A protein and the small-molecule ligand that binds it are described below.
Small molecule (SMILES): CC(=O)N[C@H]1[C@H](O[C@H]2[C@H](O)[C@@H](NC(C)=O)CO[C@@H]2CO)O[C@H](CO)[C@@H](O[C@@H]2O[C@H](CO[C@H]3O[C@H](CO[C@H]4O[C@H](CO)[C@@H](O)[C@H](O)[C@@H]4O)[C@@H](O)[C@H](O[C@H]4O[C@H](CO)[C@@H](O)[C@H](O)[C@@H]4O)[C@@H]3O)[C@@H](O)[C@H](O[C@H]3O[C@H](CO)[C@@H](O)[C@H](O)[C@@H]3O[C@H]3O[C@H](CO)[C@@H](O)[C@H](O)[C@@H]3O[C@H]3O[C@H](CO)[C@@H](O)[C@H](O)[C@@H]3O)[C@@H]2O)[C@@H]1O

Sequence of chain 3.A:
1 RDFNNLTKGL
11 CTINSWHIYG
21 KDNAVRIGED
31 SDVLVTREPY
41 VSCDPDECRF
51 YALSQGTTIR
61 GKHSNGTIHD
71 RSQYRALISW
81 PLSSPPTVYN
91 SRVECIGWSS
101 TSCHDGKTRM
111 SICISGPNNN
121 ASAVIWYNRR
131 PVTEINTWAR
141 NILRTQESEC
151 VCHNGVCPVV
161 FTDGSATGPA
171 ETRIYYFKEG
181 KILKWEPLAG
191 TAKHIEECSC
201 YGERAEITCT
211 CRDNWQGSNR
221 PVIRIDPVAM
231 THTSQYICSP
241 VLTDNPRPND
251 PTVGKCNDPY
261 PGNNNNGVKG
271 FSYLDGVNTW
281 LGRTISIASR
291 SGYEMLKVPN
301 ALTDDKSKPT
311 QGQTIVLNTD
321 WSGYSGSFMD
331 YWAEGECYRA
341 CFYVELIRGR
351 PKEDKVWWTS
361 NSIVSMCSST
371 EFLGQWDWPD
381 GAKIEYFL

Sequence of chain 2.A:
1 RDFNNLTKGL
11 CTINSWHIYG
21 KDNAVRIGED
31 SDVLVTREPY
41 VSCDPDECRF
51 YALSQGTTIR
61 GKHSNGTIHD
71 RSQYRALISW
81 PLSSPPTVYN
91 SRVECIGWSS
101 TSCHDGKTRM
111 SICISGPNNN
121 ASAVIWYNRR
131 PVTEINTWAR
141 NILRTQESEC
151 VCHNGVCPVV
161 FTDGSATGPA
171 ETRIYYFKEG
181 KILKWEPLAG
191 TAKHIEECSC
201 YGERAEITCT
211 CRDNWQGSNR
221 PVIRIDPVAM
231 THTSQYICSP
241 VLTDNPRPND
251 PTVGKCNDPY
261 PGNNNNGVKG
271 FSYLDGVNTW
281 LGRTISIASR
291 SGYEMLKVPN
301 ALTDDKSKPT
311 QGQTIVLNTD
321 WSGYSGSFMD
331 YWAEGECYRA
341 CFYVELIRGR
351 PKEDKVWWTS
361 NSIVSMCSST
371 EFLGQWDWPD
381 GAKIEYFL

Binding-site contacts:
Ligand atom O2 contacts residue GLY312 of chain 2.A at 3.2 Å.
Ligand atom O5 contacts residue ASN120 of chain 3.A at 2.3 Å (h-bond).
Ligand atom O6 contacts residue GLN375 of chain 2.A at 3.3 Å.
Ligand atom O3 contacts residue ARG283 of chain 2.A at 2.9 Å (salt-bridge).
Ligand atom N2 contacts residue ASN120 of chain 3.A at 2.9 Å (h-bond).
Ligand atom O2 contacts residue LEU296 of chain 2.A at 3.4 Å.
Ligand atom O3 contacts residue ASP250 of chain 2.A at 2.9 Å (salt-bridge).
Ligand atom O6 contacts residue ILE285 of chain 2.A at 2.7 Å (h-bond).
Ligand atom C1 contacts residue ARG140 of chain 3.A at 3.6 Å.
Ligand atom O3 contacts residue GLU294 of chain 2.A at 2.6 Å (salt-bridge).
Ligand atom C7 contacts residue ASN120 of chain 3.A at 3.6 Å.
Ligand atom C1 contacts residue ASN120 of chain 3.A at 1.4 Å.
Ligand atom O4 contacts residue GLY312 of chain 2.A at 3.7 Å.
Ligand atom O5 contacts residue ARG283 of chain 2.A at 3.3 Å (salt-bridge).
Ligand atom C6 contacts residue ILE285 of chain 2.A at 3.4 Å (hydrophobic).
Ligand atom C2 contacts residue ASN120 of chain 3.A at 2.5 Å.
Ligand atom C4 contacts residue GLU294 of chain 2.A at 3.5 Å.
Ligand atom C6 contacts residue ASP250 of chain 2.A at 3.6 Å.
Ligand atom O2 contacts residue ASN249 of chain 2.A at 3.1 Å (h-bond).
Ligand atom O6 contacts residue LYS308 of chain 2.A at 2.7 Å (salt-bridge).
Ligand atom O4 contacts residue GLU294 of chain 2.A at 2.6 Å (salt-bridge).
Ligand atom O6 contacts residue THR310 of chain 2.A at 3.5 Å (h-bond).
Ligand atom O4 contacts residue ARG283 of chain 2.A at 3.5 Å (salt-bridge).
Ligand atom C6 contacts residue LEU373 of chain 2.A at 3.4 Å (hydrophobic).
Ligand atom O4 contacts residue ILE287 of chain 2.A at 3.3 Å.
Ligand atom O5 contacts residue GLN375 of chain 2.A at 3.4 Å (h-bond).
Ligand atom O3 contacts residue GLN311 of chain 2.A at 3.3 Å.
Ligand atom O5 contacts residue ASP250 of chain 2.A at 3.6 Å (salt-bridge).
Ligand atom O3 contacts residue GLY312 of chain 2.A at 2.9 Å (h-bond).
Ligand atom C6 contacts residue THR310 of chain 2.A at 3.7 Å.
Ligand atom C3 contacts residue GLY312 of chain 2.A at 3.3 Å.
Ligand atom C3 contacts residue GLU294 of chain 2.A at 3.4 Å.
Ligand atom O6 contacts residue ASP250 of chain 2.A at 2.6 Å (salt-bridge).
Ligand atom O5 contacts residue GLY374 of chain 2.A at 3.4 Å.
Ligand atom C6 contacts residue PRO309 of chain 2.A at 3.6 Å (hydrophobic).
Ligand atom C6 contacts residue LYS308 of chain 2.A at 3.6 Å.
Ligand atom O3 contacts residue ASN249 of chain 2.A at 2.7 Å (h-bond).
Ligand atom C5 contacts residue ASN120 of chain 3.A at 3.6 Å.
Ligand atom O4 contacts residue ARG247 of chain 2.A at 3.1 Å (salt-bridge).
Ligand atom O5 contacts residue GLY312 of chain 2.A at 3.6 Å (h-bond).